Sequence of chain 47.A:
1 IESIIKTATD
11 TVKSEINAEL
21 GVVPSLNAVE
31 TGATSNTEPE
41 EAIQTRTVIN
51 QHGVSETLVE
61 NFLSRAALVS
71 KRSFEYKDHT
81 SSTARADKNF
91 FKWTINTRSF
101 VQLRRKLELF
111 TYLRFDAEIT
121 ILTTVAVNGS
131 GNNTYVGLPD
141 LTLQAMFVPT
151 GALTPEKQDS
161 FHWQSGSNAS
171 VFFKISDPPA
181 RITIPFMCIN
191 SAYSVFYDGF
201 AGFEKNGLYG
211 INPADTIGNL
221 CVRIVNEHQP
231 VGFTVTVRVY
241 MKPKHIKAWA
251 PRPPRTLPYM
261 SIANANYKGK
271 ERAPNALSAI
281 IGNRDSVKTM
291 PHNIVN

Sequence of chain 47.B:
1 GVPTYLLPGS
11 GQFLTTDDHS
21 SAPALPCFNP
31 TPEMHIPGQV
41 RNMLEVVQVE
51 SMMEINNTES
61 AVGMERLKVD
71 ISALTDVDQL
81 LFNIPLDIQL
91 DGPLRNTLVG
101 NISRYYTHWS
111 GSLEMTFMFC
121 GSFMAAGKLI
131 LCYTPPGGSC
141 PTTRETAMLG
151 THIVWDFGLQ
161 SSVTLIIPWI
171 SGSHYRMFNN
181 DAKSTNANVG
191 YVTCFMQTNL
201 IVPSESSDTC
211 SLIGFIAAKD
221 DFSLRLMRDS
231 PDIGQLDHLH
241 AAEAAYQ

Binding-site contacts:
Ligand atom O23 contacts residue LEU220 of chain 47.A at 3.2 Å.
Ligand atom C21 contacts residue ILE182 of chain 47.A at 3.4 Å (hydrophobic).
Ligand atom C08 contacts residue MET241 of chain 47.A at 3.6 Å (hydrophobic).
Ligand atom C22 contacts residue ALA169 of chain 47.A at 3.5 Å (hydrophobic).
Ligand atom C21 contacts residue PHE147 of chain 47.A at 3.8 Å (hydrophobic).
Ligand atom O01 contacts residue THR97 of chain 47.A at 3.6 Å.
Ligand atom N19 contacts residue LEU220 of chain 47.A at 3.1 Å.
Ligand atom C29 contacts residue SER194 of chain 47.A at 3.5 Å.
Ligand atom C12 contacts residue ILE119 of chain 47.A at 3.4 Å (hydrophobic).
Ligand atom F26 contacts residue MET146 of chain 47.A at 3.2 Å.
Ligand atom N28 contacts residue TYR193 of chain 47.A at 3.4 Å.
Ligand atom C22 contacts residue ALA145 of chain 47.A at 3.6 Å (hydrophobic).
Ligand atom O01 contacts residue PHE115 of chain 47.A at 3.5 Å.
Ligand atom F25 contacts residue ALA145 of chain 47.A at 3.0 Å.
Ligand atom C14 contacts residue ILE119 of chain 47.A at 3.6 Å (hydrophobic).
Ligand atom C29 contacts residue VAL195 of chain 47.A at 3.4 Å (hydrophobic).
Ligand atom F25 contacts residue VAL171 of chain 47.A at 3.1 Å.
Ligand atom C29 contacts residue TYR193 of chain 47.A at 3.5 Å (hydrophobic).
Ligand atom N20 contacts residue ILE184 of chain 47.A at 3.8 Å.
Ligand atom C07 contacts residue TYR193 of chain 47.A at 3.6 Å (hydrophobic).
Ligand atom C17 contacts residue ILE184 of chain 47.A at 3.4 Å (hydrophobic).
Ligand atom C13 contacts residue ILE119 of chain 47.A at 3.4 Å (hydrophobic).
Ligand atom N02 contacts residue PHE115 of chain 47.A at 3.6 Å.
Ligand atom N20 contacts residue PHE147 of chain 47.A at 3.4 Å.
Ligand atom N20 contacts residue ILE182 of chain 47.A at 3.3 Å.
Ligand atom F24 contacts residue ILE182 of chain 47.A at 3.6 Å.
Ligand atom N02 contacts residue THR97 of chain 47.A at 3.4 Å.
Ligand atom F26 contacts residue ALA169 of chain 47.A at 2.5 Å.
Ligand atom C08 contacts residue ALA117 of chain 47.A at 3.8 Å (hydrophobic).
Ligand atom C05 contacts residue TYR193 of chain 47.A at 3.3 Å (hydrophobic).
Ligand atom F26 contacts residue PHE147 of chain 47.A at 2.6 Å.
Ligand atom C22 contacts residue PHE147 of chain 47.A at 3.8 Å (hydrophobic).
Ligand atom C16 contacts residue ILE184 of chain 47.A at 3.2 Å (hydrophobic).
Ligand atom C30 contacts residue PHE115 of chain 47.A at 3.6 Å (hydrophobic).
Ligand atom F24 contacts residue ALA169 of chain 47.A at 3.3 Å.
Ligand atom F26 contacts residue ALA145 of chain 47.A at 2.9 Å.
Ligand atom C06 contacts residue TYR193 of chain 47.A at 3.8 Å (hydrophobic).
Ligand atom C04 contacts residue TYR193 of chain 47.A at 3.8 Å (hydrophobic).
Ligand atom C30 contacts residue TYR193 of chain 47.A at 3.8 Å (hydrophobic).
Ligand atom O10 contacts residue ILE95 of chain 47.A at 3.3 Å.

This protein binds this small molecule.
Small molecule (SMILES): Cc1cc(-c2noc(C(F)(F)F)n2)ccc1OCCCc1cc(C(=O)N(C)C)no1